This protein binds this small molecule.
Small molecule (SMILES): O=P(O)(O)OC[C@@H](O)[C@@H](O)Nc1ccccc1O

Binding-site contacts:
Ligand atom O16 contacts residue GLY213 of chain 1.A at 2.8 Å (h-bond).
Ligand atom C4 contacts residue GLU49 of chain 1.A at 3.6 Å.
Ligand atom C4 contacts residue TYR175 of chain 1.A at 3.6 Å (hydrophobic).
Ligand atom O17 contacts residue GLU49 of chain 1.A at 2.6 Å (salt-bridge).
Ligand atom O15 contacts residue GLY234 of chain 1.A at 3.7 Å.
Ligand atom C6 contacts residue LEU100 of chain 1.A at 3.6 Å (hydrophobic).
Ligand atom C9 contacts residue GLU49 of chain 1.A at 3.3 Å.
Ligand atom O15 contacts residue THR183 of chain 1.A at 3.4 Å.
Ligand atom C5 contacts residue LEU100 of chain 1.A at 3.7 Å (hydrophobic).
Ligand atom C1 contacts residue THR183 of chain 1.A at 3.6 Å.
Ligand atom C5 contacts residue GLU49 of chain 1.A at 3.4 Å.
Ligand atom O14 contacts residue GLY234 of chain 1.A at 2.9 Å (h-bond).
Ligand atom O16 contacts residue PHE212 of chain 1.A at 3.4 Å.
Ligand atom O7 contacts residue ASP60 of chain 1.A at 2.6 Å (salt-bridge).
Ligand atom C10 contacts residue TYR175 of chain 1.A at 3.6 Å (hydrophobic).
Ligand atom P13 contacts residue GLY213 of chain 1.A at 3.8 Å.
Ligand atom O7 contacts residue THR183 of chain 1.A at 3.6 Å.
Ligand atom O12 contacts residue PHE212 of chain 1.A at 3.3 Å.
Ligand atom C3 contacts residue PHE212 of chain 1.A at 3.7 Å (hydrophobic).
Ligand atom C9 contacts residue TYR175 of chain 1.A at 3.7 Å (hydrophobic).
Ligand atom C3 contacts residue LEU100 of chain 1.A at 3.8 Å (hydrophobic).
Ligand atom P13 contacts residue SER235 of chain 1.A at 3.7 Å.
Ligand atom N8 contacts residue GLU49 of chain 1.A at 2.6 Å (salt-bridge).
Ligand atom C10 contacts residue THR183 of chain 1.A at 3.5 Å.
Ligand atom C1 contacts residue ASP60 of chain 1.A at 3.5 Å.
Ligand atom C11 contacts residue TYR175 of chain 1.A at 3.5 Å (hydrophobic).
Ligand atom O18 contacts residue ILE64 of chain 1.A at 3.1 Å.
Ligand atom C6 contacts residue THR183 of chain 1.A at 3.5 Å.
Ligand atom O15 contacts residue SER235 of chain 1.A at 2.6 Å (h-bond).
Ligand atom O16 contacts residue GLY184 of chain 1.A at 2.8 Å (h-bond).
Ligand atom O14 contacts residue SER235 of chain 1.A at 3.4 Å (h-bond).
Ligand atom O15 contacts residue GLY184 of chain 1.A at 3.8 Å.
Ligand atom O15 contacts residue ILE64 of chain 1.A at 3.5 Å.
Ligand atom N8 contacts residue PHE22 of chain 1.A at 3.6 Å.
Ligand atom O17 contacts residue TYR175 of chain 1.A at 2.7 Å (h-bond).
Ligand atom C6 contacts residue ASP60 of chain 1.A at 3.4 Å.
Ligand atom O17 contacts residue ILE232 of chain 1.A at 3.5 Å.
Ligand atom O16 contacts residue THR183 of chain 1.A at 3.7 Å.
Ligand atom C4 contacts residue LEU100 of chain 1.A at 3.6 Å (hydrophobic).
Ligand atom O18 contacts residue THR183 of chain 1.A at 3.4 Å.

Sequence of chain 1.A:
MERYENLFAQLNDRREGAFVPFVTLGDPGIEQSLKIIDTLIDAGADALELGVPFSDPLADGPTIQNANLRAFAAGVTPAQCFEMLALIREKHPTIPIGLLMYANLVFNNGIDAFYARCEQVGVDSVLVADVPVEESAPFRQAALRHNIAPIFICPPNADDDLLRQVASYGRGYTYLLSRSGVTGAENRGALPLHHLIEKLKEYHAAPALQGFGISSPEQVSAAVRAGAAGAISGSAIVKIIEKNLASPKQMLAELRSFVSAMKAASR